Binding-site contacts:
Ligand atom O7 contacts residue SER124 of chain 1.C at 3.7 Å.
Ligand atom C4 contacts residue ASN128 of chain 1.C at 4.2 Å.
Ligand atom C7 contacts residue SER124 of chain 1.C at 4.2 Å.
Ligand atom C7 contacts residue ASN128 of chain 1.C at 3.1 Å.
Ligand atom N2 contacts residue ASN128 of chain 1.C at 2.8 Å (h-bond).
Ligand atom O5 contacts residue ASN128 of chain 1.C at 2.4 Å (h-bond).
Ligand atom C5 contacts residue ASN128 of chain 1.C at 3.6 Å.
Ligand atom O7 contacts residue ASN128 of chain 1.C at 3.0 Å (h-bond).
Ligand atom C8 contacts residue ASN128 of chain 1.C at 4.2 Å.
Ligand atom C1 contacts residue ASN128 of chain 1.C at 1.4 Å.
Ligand atom C2 contacts residue ASN128 of chain 1.C at 2.4 Å.
Ligand atom C3 contacts residue ASN128 of chain 1.C at 3.7 Å.
Ligand atom C8 contacts residue SER124 of chain 1.C at 3.8 Å.

This small molecule binds to this protein.
Small molecule (SMILES): CC(=O)N[C@@H]1[C@@H](O)[C@H](O)[C@@H](CO)O[C@H]1O

Sequence of chain 1.C:
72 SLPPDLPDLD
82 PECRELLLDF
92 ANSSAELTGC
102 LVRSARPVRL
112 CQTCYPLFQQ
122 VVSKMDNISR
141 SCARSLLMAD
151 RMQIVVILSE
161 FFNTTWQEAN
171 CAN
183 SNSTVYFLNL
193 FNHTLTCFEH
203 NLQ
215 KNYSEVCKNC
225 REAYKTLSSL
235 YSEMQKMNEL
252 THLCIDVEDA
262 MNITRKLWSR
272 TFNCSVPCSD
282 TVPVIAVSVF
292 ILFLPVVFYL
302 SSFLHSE